Binding-site contacts:
Ligand atom CAW contacts residue GLU228 of chain 1.G at 4.0 Å.
Ligand atom CAZ contacts residue GLU228 of chain 1.G at 3.7 Å.
Ligand atom CAZ contacts residue MG1 of chain 1.R at 2.6 Å.
Ligand atom OAE contacts residue MG1 of chain 1.Q at 2.1 Å.
Ligand atom CAM contacts residue GLY194 of chain 1.G at 3.7 Å.
Ligand atom FAF contacts residue GLN222 of chain 1.G at 3.1 Å.
Ligand atom CAX contacts residue PRO221 of chain 1.G at 4.0 Å (hydrophobic).
Ligand atom CAW contacts residue ASP192 of chain 1.G at 4.0 Å.
Ligand atom CAW contacts residue MG1 of chain 1.Q at 3.2 Å.
Ligand atom CAH contacts residue GLN222 of chain 1.G at 4.0 Å.
Ligand atom OAC contacts residue ASP140 of chain 1.G at 4.0 Å.
Ligand atom OAE contacts residue MG1 of chain 1.R at 2.3 Å.
Ligand atom CAS contacts residue MG1 of chain 1.Q at 3.1 Å.
Ligand atom NBC contacts residue ASP192 of chain 1.G at 3.5 Å (salt-bridge).
Ligand atom OAE contacts residue GLU228 of chain 1.G at 3.6 Å (salt-bridge).
Ligand atom CAS contacts residue ASP192 of chain 1.G at 3.0 Å.
Ligand atom FAG contacts residue PRO221 of chain 1.G at 3.8 Å.
Ligand atom OAB contacts residue PRO221 of chain 1.G at 3.6 Å.
Ligand atom OAQ contacts residue TYR219 of chain 1.G at 3.5 Å.
Ligand atom CAT contacts residue PRO221 of chain 1.G at 3.7 Å (hydrophobic).
Ligand atom OAC contacts residue ASP192 of chain 1.G at 2.6 Å (salt-bridge).
Ligand atom CAY contacts residue MG1 of chain 1.Q at 3.7 Å.
Ligand atom CAT contacts residue GLN222 of chain 1.G at 4.0 Å.
Ligand atom OAE contacts residue LYS224 of chain 1.G at 3.8 Å.
Ligand atom CBA contacts residue ASP192 of chain 1.G at 3.6 Å.
Ligand atom CAJ contacts residue PRO221 of chain 1.G at 3.3 Å (hydrophobic).
Ligand atom OAD contacts residue MG1 of chain 1.R at 1.8 Å.
Ligand atom CAM contacts residue ASP192 of chain 1.G at 3.4 Å.
Ligand atom CAW contacts residue MG1 of chain 1.R at 2.9 Å.
Ligand atom OAD contacts residue ASP140 of chain 1.G at 3.8 Å.
Ligand atom CAY contacts residue ASP192 of chain 1.G at 3.8 Å.
Ligand atom CAX contacts residue MG1 of chain 1.R at 4.0 Å.
Ligand atom CAU contacts residue PRO221 of chain 1.G at 3.5 Å (hydrophobic).
Ligand atom OAE contacts residue ASP140 of chain 1.G at 2.9 Å (salt-bridge).
Ligand atom FAG contacts residue GLU228 of chain 1.G at 3.1 Å.
Ligand atom OAC contacts residue MG1 of chain 1.Q at 2.1 Å.
Ligand atom CAL contacts residue TYR219 of chain 1.G at 3.9 Å (hydrophobic).
Ligand atom OAD contacts residue GLU228 of chain 1.G at 2.8 Å (salt-bridge).
Ligand atom CAR contacts residue PRO221 of chain 1.G at 3.8 Å (hydrophobic).
Ligand atom OAE contacts residue ASP192 of chain 1.G at 3.5 Å (salt-bridge).

Sequence of chain 1.G:
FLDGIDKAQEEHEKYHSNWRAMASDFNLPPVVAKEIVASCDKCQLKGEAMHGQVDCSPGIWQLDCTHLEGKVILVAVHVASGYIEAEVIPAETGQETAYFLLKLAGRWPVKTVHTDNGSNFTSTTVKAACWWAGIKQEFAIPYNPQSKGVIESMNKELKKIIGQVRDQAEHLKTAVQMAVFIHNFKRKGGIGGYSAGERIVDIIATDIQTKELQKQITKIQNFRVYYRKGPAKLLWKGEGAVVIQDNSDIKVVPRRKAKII

The small molecule below binds the protein below.
Small molecule (SMILES): C[C@@H]1CCO[C@H]2Cn3cc(C(=O)NCc4ccc(F)cc4F)c(=O)c(O)c3C(=O)N12